A small-molecule ligand and the protein it binds are described below.
Small molecule (SMILES): O=P(O)(O)OCCNS(=O)(=O)c1ccc(OC(F)(F)F)cc1

Sequence of chain 1.A:
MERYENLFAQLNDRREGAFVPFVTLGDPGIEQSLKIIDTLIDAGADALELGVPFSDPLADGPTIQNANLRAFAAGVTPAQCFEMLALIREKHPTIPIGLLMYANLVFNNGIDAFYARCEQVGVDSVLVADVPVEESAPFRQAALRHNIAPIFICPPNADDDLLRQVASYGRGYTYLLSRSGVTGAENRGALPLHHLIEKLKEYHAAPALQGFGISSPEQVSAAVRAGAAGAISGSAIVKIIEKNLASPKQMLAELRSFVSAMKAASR

Binding-site contacts:
Ligand atom F11 contacts residue ALA129 of chain 1.A at 3.3 Å.
Ligand atom O20 contacts residue GLY184 of chain 1.A at 2.9 Å (h-bond).
Ligand atom O20 contacts residue THR183 of chain 1.A at 3.8 Å.
Ligand atom F10 contacts residue PHE212 of chain 1.A at 3.7 Å.
Ligand atom C5 contacts residue TYR175 of chain 1.A at 3.4 Å (hydrophobic).
Ligand atom F9F contacts residue LEU127 of chain 1.A at 3.5 Å.
Ligand atom F10 contacts residue ILE153 of chain 1.A at 3.3 Å.
Ligand atom O7 contacts residue PHE212 of chain 1.A at 3.7 Å.
Ligand atom F9F contacts residue ILE153 of chain 1.A at 3.3 Å.
Ligand atom C3 contacts residue THR183 of chain 1.A at 3.6 Å.
Ligand atom O19 contacts residue SER235 of chain 1.A at 2.5 Å (h-bond).
Ligand atom O21 contacts residue PHE22 of chain 1.A at 3.2 Å.
Ligand atom O21 contacts residue LEU100 of chain 1.A at 3.4 Å.
Ligand atom C14 contacts residue THR183 of chain 1.A at 3.5 Å.
Ligand atom O20 contacts residue GLY213 of chain 1.A at 2.7 Å (h-bond).
Ligand atom O16 contacts residue PHE212 of chain 1.A at 3.6 Å.
Ligand atom F9F contacts residue ALA129 of chain 1.A at 3.4 Å.
Ligand atom O7 contacts residue ALA59 of chain 1.A at 3.4 Å.
Ligand atom C4 contacts residue LEU100 of chain 1.A at 3.7 Å (hydrophobic).
Ligand atom C5 contacts residue LEU127 of chain 1.A at 3.7 Å (hydrophobic).
Ligand atom O19 contacts residue GLY184 of chain 1.A at 3.6 Å.
Ligand atom O21 contacts residue GLU49 of chain 1.A at 3.2 Å.
Ligand atom C2 contacts residue THR183 of chain 1.A at 3.7 Å.
Ligand atom O18 contacts residue GLY234 of chain 1.A at 2.9 Å (h-bond).
Ligand atom C6 contacts residue PHE212 of chain 1.A at 3.7 Å (hydrophobic).
Ligand atom C3 contacts residue LEU100 of chain 1.A at 3.7 Å (hydrophobic).
Ligand atom F11 contacts residue ALA59 of chain 1.A at 3.6 Å.
Ligand atom O19 contacts residue ILE64 of chain 1.A at 3.5 Å.
Ligand atom O19 contacts residue GLY234 of chain 1.A at 3.7 Å.
Ligand atom O16 contacts residue THR183 of chain 1.A at 3.7 Å.
Ligand atom O18 contacts residue SER235 of chain 1.A at 3.4 Å (h-bond).
Ligand atom C1 contacts residue PHE212 of chain 1.A at 3.7 Å (hydrophobic).
Ligand atom O22 contacts residue TYR175 of chain 1.A at 2.8 Å (h-bond).
Ligand atom S12 contacts residue TYR175 of chain 1.A at 3.8 Å.
Ligand atom P17 contacts residue SER235 of chain 1.A at 3.6 Å.
Ligand atom F11 contacts residue PRO18 of chain 1.B at 3.5 Å.
Ligand atom C14 contacts residue TYR175 of chain 1.A at 3.4 Å (hydrophobic).
Ligand atom O19 contacts residue THR183 of chain 1.A at 3.4 Å.
Ligand atom O22 contacts residue ILE232 of chain 1.A at 3.7 Å.
Ligand atom O20 contacts residue PHE212 of chain 1.A at 3.4 Å.

Sequence of chain 1.B:
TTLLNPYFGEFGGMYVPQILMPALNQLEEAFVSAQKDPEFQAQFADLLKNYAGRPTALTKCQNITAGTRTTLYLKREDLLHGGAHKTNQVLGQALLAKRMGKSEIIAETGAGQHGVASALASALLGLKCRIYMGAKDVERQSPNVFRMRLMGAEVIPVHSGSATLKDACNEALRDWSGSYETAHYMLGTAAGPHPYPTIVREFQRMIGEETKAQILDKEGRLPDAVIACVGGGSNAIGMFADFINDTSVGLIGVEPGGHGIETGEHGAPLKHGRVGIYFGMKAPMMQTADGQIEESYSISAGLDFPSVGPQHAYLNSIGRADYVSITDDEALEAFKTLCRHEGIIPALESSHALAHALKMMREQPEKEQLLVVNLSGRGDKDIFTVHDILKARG